Sequence of chain 1.A:
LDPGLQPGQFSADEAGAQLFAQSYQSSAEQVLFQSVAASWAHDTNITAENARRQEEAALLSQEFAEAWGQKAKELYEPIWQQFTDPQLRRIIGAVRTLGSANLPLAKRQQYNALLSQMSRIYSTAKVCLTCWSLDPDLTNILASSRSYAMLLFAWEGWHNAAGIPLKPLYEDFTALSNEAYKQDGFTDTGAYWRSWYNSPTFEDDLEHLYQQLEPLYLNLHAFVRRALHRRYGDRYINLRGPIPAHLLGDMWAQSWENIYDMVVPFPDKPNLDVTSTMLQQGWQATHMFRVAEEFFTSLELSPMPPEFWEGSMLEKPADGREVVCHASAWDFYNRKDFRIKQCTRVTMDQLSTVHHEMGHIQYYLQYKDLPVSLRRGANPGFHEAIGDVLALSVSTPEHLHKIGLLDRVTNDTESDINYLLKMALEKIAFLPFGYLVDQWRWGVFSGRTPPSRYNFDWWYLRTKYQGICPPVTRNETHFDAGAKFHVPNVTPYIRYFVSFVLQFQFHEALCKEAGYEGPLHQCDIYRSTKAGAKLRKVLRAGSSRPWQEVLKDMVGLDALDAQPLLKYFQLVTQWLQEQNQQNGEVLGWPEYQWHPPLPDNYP

Binding-site contacts:
Ligand atom C3 contacts residue PRO524 of chain 1.A at 4.3 Å (hydrophobic).
Ligand atom O4 contacts residue GLU522 of chain 1.A at 3.8 Å.
Ligand atom C2 contacts residue GLU522 of chain 1.A at 4.0 Å.
Ligand atom C1 contacts residue GLU522 of chain 1.A at 4.2 Å.
Ligand atom C5 contacts residue GLN527 of chain 1.A at 4.3 Å.
Ligand atom N2 contacts residue ASN416 of chain 1.A at 2.9 Å (h-bond).
Ligand atom C2 contacts residue PRO524 of chain 1.A at 4.3 Å (hydrophobic).
Ligand atom C3 contacts residue GLU522 of chain 1.A at 3.2 Å.
Ligand atom O5 contacts residue GLU522 of chain 1.A at 4.4 Å.
Ligand atom N2 contacts residue GLN527 of chain 1.A at 3.2 Å (h-bond).
Ligand atom O6 contacts residue GLY523 of chain 1.A at 3.8 Å.
Ligand atom C3 contacts residue GLN527 of chain 1.A at 3.6 Å.
Ligand atom C7 contacts residue ASN416 of chain 1.A at 3.4 Å.
Ligand atom O6 contacts residue GLU522 of chain 1.A at 4.0 Å.
Ligand atom O4 contacts residue PRO524 of chain 1.A at 3.5 Å.
Ligand atom C1 contacts residue ASN416 of chain 1.A at 1.3 Å.
Ligand atom C2 contacts residue ASN416 of chain 1.A at 2.4 Å.
Ligand atom O5 contacts residue GLN527 of chain 1.A at 4.5 Å.
Ligand atom C8 contacts residue GLU403 of chain 1.A at 3.7 Å.
Ligand atom O7 contacts residue PRO524 of chain 1.A at 3.9 Å.
Ligand atom C4 contacts residue ASN416 of chain 1.A at 4.2 Å.
Ligand atom C4 contacts residue GLU522 of chain 1.A at 4.1 Å.
Ligand atom C4 contacts residue GLU522 of chain 1.A at 4.3 Å.
Ligand atom C4 contacts residue GLN527 of chain 1.A at 4.4 Å.
Ligand atom O7 contacts residue ASN416 of chain 1.A at 3.4 Å (h-bond).
Ligand atom C7 contacts residue GLN527 of chain 1.A at 4.2 Å.
Ligand atom O3 contacts residue GLU522 of chain 1.A at 4.3 Å.
Ligand atom C2 contacts residue GLN527 of chain 1.A at 3.7 Å.
Ligand atom C3 contacts residue ASN416 of chain 1.A at 3.7 Å.
Ligand atom C4 contacts residue PRO524 of chain 1.A at 4.4 Å (hydrophobic).
Ligand atom O3 contacts residue GLU522 of chain 1.A at 3.5 Å (salt-bridge).
Ligand atom C5 contacts residue GLU522 of chain 1.A at 4.5 Å.
Ligand atom C1 contacts residue GLN527 of chain 1.A at 3.6 Å.
Ligand atom O5 contacts residue ASN416 of chain 1.A at 2.3 Å (h-bond).
Ligand atom C1 contacts residue PRO524 of chain 1.A at 4.3 Å (hydrophobic).
Ligand atom C8 contacts residue GLN527 of chain 1.A at 4.3 Å.
Ligand atom C5 contacts residue ASN416 of chain 1.A at 3.6 Å.
Ligand atom O5 contacts residue GLY523 of chain 1.A at 4.2 Å.

This protein binds this small molecule.
Small molecule (SMILES): CC(=O)N[C@H]1[C@H](O[C@H]2[C@H](O)[C@@H](NC(C)=O)CO[C@@H]2CO)O[C@H](CO)[C@@H](O[C@@H]2O[C@H](CO)[C@@H](O)[C@H](O)[C@@H]2O)[C@@H]1O